Sequence of chain 1.B:
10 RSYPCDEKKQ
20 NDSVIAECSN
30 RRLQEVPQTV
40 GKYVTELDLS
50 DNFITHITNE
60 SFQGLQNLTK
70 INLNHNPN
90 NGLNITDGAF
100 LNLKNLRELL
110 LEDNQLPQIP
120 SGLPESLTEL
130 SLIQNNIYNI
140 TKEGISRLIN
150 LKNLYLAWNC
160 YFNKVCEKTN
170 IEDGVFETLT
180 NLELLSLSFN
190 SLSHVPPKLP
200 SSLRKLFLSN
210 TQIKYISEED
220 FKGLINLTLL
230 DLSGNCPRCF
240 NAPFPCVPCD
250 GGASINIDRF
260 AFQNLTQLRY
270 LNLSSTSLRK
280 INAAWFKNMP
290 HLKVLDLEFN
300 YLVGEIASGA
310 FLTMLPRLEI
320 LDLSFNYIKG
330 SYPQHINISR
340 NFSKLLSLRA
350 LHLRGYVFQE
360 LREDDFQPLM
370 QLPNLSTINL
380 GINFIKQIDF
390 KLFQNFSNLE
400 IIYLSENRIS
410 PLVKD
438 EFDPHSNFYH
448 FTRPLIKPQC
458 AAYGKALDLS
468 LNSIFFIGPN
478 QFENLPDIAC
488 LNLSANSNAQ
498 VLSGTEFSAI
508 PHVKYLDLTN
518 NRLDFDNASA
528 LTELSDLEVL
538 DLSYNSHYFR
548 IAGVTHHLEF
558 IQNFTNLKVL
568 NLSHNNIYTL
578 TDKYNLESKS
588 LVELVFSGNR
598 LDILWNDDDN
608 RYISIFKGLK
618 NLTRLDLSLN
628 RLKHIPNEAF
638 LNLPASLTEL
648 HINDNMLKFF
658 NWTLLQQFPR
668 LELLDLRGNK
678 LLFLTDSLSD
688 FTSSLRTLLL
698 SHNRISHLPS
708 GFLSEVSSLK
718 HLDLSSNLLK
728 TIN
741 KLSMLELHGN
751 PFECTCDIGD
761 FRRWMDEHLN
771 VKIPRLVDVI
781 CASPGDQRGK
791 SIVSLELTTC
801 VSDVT

Binding-site contacts:
Ligand atom O5 contacts residue ASN373 of chain 1.B at 2.4 Å (h-bond).
Ligand atom C4 contacts residue ASN373 of chain 1.B at 4.2 Å.
Ligand atom C8 contacts residue SER346 of chain 1.B at 4.3 Å.
Ligand atom O6 contacts residue ARG348 of chain 1.B at 3.2 Å (salt-bridge).
Ligand atom C2 contacts residue ASN373 of chain 1.B at 2.4 Å.
Ligand atom C1 contacts residue ARG348 of chain 1.B at 4.2 Å.
Ligand atom O7 contacts residue LEU345 of chain 1.B at 4.1 Å.
Ligand atom C7 contacts residue LEU345 of chain 1.B at 4.0 Å (hydrophobic).
Ligand atom C6 contacts residue ARG348 of chain 1.B at 3.9 Å.
Ligand atom C5 contacts residue ARG348 of chain 1.B at 4.0 Å.
Ligand atom C8 contacts residue LEU345 of chain 1.B at 3.6 Å (hydrophobic).
Ligand atom C4 contacts residue ARG348 of chain 1.B at 4.3 Å.
Ligand atom O7 contacts residue SER346 of chain 1.B at 2.8 Å (h-bond).
Ligand atom C8 contacts residue PRO372 of chain 1.B at 4.2 Å (hydrophobic).
Ligand atom C7 contacts residue SER346 of chain 1.B at 3.9 Å.
Ligand atom C7 contacts residue ASN373 of chain 1.B at 3.7 Å.
Ligand atom N2 contacts residue ASN373 of chain 1.B at 2.9 Å (h-bond).
Ligand atom O5 contacts residue ARG348 of chain 1.B at 3.2 Å (salt-bridge).
Ligand atom C1 contacts residue ASN373 of chain 1.B at 1.4 Å.
Ligand atom C3 contacts residue ASN373 of chain 1.B at 3.8 Å.
Ligand atom O7 contacts residue ASN373 of chain 1.B at 4.0 Å.
Ligand atom C5 contacts residue ASN373 of chain 1.B at 3.6 Å.

The small molecule below binds the protein below.
Small molecule (SMILES): CC(=O)N[C@@H]1[C@@H](O)[C@H](O)[C@@H](CO)O[C@H]1O